Binding-site contacts:
Ligand atom CA contacts residue THR69 of chain 1.B at 3.8 Å.
Ligand atom O contacts residue LYS21 of chain 1.B at 2.9 Å (salt-bridge).
Ligand atom CD contacts residue TYR71 of chain 1.B at 3.3 Å (hydrophobic).
Ligand atom CD2 contacts residue THR69 of chain 1.B at 3.6 Å.
Ligand atom CE2 contacts residue ARG68 of chain 1.B at 3.5 Å.
Ligand atom C contacts residue THR69 of chain 1.B at 3.8 Å.
Ligand atom S contacts residue LYS77 of chain 1.B at 3.7 Å.
Ligand atom OE2 contacts residue TYR71 of chain 1.B at 3.0 Å.
Ligand atom CG contacts residue TYR71 of chain 1.B at 3.7 Å (hydrophobic).
Ligand atom C1 contacts residue ARG68 of chain 1.B at 3.5 Å.
Ligand atom O contacts residue LEU60 of chain 1.B at 3.3 Å.
Ligand atom CZ contacts residue LEU26 of chain 1.B at 3.7 Å (hydrophobic).
Ligand atom O1 contacts residue ILE78 of chain 1.B at 2.9 Å (h-bond).
Ligand atom CD2 contacts residue ARG68 of chain 1.B at 3.6 Å.
Ligand atom O1 contacts residue LYS77 of chain 1.B at 3.8 Å.
Ligand atom CE2 contacts residue THR69 of chain 1.B at 3.8 Å.
Ligand atom CG2 contacts residue GLN24 of chain 1.B at 3.6 Å.
Ligand atom O contacts residue ASN57 of chain 1.B at 2.8 Å (h-bond).
Ligand atom O1 contacts residue ARG68 of chain 1.B at 3.0 Å (salt-bridge).
Ligand atom OH contacts residue ARG68 of chain 1.B at 3.4 Å (salt-bridge).
Ligand atom OXT contacts residue LYS21 of chain 1.B at 3.4 Å (salt-bridge).
Ligand atom O4 contacts residue THR69 of chain 1.B at 3.4 Å.
Ligand atom CD1 contacts residue ILE78 of chain 1.B at 3.8 Å (hydrophobic).
Ligand atom N contacts residue GLN24 of chain 1.B at 3.3 Å (h-bond).
Ligand atom O2 contacts residue ARG68 of chain 1.B at 3.1 Å (salt-bridge).
Ligand atom N contacts residue THR69 of chain 1.B at 2.8 Å (h-bond).
Ligand atom CZ contacts residue GLN24 of chain 1.B at 3.4 Å.
Ligand atom OH contacts residue LEU26 of chain 1.B at 3.2 Å.
Ligand atom OE1 contacts residue TYR71 of chain 1.B at 3.5 Å (h-bond).
Ligand atom CA contacts residue GLN24 of chain 1.B at 3.7 Å.
Ligand atom C contacts residue LYS21 of chain 1.B at 3.2 Å.
Ligand atom O3 contacts residue LYS77 of chain 1.B at 2.9 Å (salt-bridge).
Ligand atom O2 contacts residue TYR71 of chain 1.B at 2.8 Å (h-bond).
Ligand atom OD1 contacts residue TYR71 of chain 1.B at 3.8 Å.
Ligand atom CA contacts residue THR69 of chain 1.B at 3.6 Å.
Ligand atom CB contacts residue THR69 of chain 1.B at 3.2 Å.
Ligand atom OE1 contacts residue ARG70 of chain 1.B at 3.6 Å.
Ligand atom OXT contacts residue MET80 of chain 1.B at 3.1 Å (h-bond).
Ligand atom CD contacts residue TYR71 of chain 1.B at 3.9 Å (hydrophobic).
Ligand atom O1 contacts residue THR69 of chain 1.B at 3.7 Å.

A small-molecule ligand and the protein it binds are described below.
Small molecule (SMILES): CC[C@H](C)[C@H](NC(=O)[C@@H]1CCCN1C(=O)[C@H](CCC(=O)O)NC(=O)[C@H](Cc1ccc(O)cc1)NC(=O)CCC(=O)O)C(=O)N1C[C@H](O)C[C@H]1C(=O)N[C@@H](CCC(=O)O)C(=O)N[C@@H](CCC(=O)O)C(=O)N[C@@H](Cc1ccc(CS(=O)(=O)O)cc1)C(=O)N[C@@H](CC1CCCCC1)C(=O)N[C@@H](CCC(N)=O)C(=O)O

Sequence of chain 1.B:
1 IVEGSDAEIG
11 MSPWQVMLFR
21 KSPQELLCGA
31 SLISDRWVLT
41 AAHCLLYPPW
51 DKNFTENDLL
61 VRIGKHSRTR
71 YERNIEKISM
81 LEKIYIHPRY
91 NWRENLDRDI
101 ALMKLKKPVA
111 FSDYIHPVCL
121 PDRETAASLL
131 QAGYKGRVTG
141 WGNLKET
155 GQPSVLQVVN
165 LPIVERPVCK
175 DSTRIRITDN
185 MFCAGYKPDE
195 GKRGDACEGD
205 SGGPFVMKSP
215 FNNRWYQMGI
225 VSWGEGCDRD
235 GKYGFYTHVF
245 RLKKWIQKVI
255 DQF